This small molecule binds to this protein.
Small molecule (SMILES): CC(=O)N[C@@H]1[C@@H](O)[C@H](O)[C@@H](CO)O[C@H]1O

Sequence of chain 1.B:
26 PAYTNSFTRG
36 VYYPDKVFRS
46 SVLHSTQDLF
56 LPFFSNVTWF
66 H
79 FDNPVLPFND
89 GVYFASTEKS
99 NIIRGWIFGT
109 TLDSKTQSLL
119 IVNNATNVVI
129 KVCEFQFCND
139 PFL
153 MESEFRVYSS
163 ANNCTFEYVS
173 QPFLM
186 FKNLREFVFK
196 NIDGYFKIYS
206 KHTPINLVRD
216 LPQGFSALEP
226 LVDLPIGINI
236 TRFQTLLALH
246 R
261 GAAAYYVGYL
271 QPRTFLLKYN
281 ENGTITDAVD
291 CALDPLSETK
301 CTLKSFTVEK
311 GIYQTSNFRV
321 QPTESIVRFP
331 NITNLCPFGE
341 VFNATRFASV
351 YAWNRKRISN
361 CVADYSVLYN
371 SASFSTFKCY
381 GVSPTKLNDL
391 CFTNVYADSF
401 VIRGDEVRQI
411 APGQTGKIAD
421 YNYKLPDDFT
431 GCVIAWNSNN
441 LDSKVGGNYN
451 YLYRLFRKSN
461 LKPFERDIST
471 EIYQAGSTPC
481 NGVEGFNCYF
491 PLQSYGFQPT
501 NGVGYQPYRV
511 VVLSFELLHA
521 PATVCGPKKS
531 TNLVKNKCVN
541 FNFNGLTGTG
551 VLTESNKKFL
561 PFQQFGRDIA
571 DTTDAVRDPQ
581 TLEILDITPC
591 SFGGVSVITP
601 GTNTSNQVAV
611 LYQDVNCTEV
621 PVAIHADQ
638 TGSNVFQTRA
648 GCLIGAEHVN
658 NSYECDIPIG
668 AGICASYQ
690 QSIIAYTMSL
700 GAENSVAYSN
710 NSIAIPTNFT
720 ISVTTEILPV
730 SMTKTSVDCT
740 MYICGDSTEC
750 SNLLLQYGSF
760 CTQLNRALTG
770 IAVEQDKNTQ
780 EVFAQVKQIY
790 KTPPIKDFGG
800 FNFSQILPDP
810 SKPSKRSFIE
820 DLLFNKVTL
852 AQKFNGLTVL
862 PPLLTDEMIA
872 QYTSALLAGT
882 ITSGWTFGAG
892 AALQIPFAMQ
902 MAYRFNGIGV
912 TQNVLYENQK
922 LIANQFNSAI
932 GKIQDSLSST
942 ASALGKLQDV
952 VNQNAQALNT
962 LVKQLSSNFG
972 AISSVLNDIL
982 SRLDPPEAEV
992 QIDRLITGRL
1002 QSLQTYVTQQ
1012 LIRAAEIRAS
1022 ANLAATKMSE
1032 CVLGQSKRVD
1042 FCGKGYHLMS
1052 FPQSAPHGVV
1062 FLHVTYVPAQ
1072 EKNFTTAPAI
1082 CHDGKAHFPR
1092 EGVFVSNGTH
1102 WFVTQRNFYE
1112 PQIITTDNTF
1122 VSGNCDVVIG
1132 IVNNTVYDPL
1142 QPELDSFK

Binding-site contacts:
Ligand atom O6 contacts residue ASN709 of chain 1.C at 4.4 Å.
Ligand atom C1 contacts residue ASN709 of chain 1.C at 1.5 Å.
Ligand atom C4 contacts residue ASN709 of chain 1.C at 4.3 Å.
Ligand atom N2 contacts residue ASN709 of chain 1.C at 3.1 Å (h-bond).
Ligand atom C3 contacts residue ASN709 of chain 1.C at 3.9 Å.
Ligand atom O5 contacts residue ASN710 of chain 1.C at 4.5 Å.
Ligand atom C5 contacts residue ASN709 of chain 1.C at 3.6 Å.
Ligand atom C7 contacts residue ASN710 of chain 1.C at 3.4 Å.
Ligand atom O7 contacts residue ASP796 of chain 1.B at 4.3 Å.
Ligand atom O5 contacts residue ASN709 of chain 1.C at 2.3 Å (h-bond).
Ligand atom C1 contacts residue ASN710 of chain 1.C at 3.3 Å.
Ligand atom C2 contacts residue ASN709 of chain 1.C at 2.6 Å.
Ligand atom C7 contacts residue ASN709 of chain 1.C at 3.2 Å.
Ligand atom O7 contacts residue ASN709 of chain 1.C at 3.2 Å.
Ligand atom C8 contacts residue ASN709 of chain 1.C at 3.2 Å.
Ligand atom C8 contacts residue ASN710 of chain 1.C at 3.1 Å.
Ligand atom C2 contacts residue ASN710 of chain 1.C at 4.1 Å.
Ligand atom N2 contacts residue ASN710 of chain 1.C at 3.0 Å (h-bond).

Sequence of chain 1.C:
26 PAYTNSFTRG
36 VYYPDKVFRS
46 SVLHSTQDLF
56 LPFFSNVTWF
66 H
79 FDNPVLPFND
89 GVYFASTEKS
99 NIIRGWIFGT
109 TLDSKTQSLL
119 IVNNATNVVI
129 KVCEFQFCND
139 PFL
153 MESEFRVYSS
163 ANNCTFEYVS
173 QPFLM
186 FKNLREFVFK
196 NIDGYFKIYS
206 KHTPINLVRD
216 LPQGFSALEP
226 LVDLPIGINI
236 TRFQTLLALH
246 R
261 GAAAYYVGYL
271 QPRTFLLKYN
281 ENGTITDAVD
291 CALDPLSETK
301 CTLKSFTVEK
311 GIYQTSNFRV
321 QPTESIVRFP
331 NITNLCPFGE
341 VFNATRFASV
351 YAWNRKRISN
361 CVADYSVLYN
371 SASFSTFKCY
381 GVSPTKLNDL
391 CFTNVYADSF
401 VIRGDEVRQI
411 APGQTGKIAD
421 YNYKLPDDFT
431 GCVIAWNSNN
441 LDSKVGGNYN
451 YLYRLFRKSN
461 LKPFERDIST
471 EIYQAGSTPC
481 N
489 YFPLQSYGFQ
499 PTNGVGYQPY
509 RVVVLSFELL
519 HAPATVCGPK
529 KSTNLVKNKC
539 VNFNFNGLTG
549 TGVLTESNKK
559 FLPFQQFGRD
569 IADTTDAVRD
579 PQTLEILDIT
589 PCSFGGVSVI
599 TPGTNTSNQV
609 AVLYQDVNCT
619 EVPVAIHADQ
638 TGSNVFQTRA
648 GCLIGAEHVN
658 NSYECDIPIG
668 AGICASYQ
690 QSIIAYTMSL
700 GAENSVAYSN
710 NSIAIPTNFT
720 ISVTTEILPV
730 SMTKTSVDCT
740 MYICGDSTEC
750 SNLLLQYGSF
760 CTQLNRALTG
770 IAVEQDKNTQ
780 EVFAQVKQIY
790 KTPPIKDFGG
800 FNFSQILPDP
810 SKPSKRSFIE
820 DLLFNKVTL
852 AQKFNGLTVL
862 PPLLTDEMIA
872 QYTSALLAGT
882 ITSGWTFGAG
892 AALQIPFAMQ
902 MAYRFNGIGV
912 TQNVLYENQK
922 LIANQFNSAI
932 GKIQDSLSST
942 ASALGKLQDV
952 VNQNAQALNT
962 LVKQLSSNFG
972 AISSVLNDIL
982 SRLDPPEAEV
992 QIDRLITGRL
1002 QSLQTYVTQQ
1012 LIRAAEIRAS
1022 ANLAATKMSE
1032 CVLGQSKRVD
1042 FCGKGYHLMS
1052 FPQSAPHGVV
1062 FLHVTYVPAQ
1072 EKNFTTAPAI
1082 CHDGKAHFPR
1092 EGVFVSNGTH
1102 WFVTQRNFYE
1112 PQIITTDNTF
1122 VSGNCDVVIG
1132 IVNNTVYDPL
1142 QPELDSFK